Sequence of chain 1.C:
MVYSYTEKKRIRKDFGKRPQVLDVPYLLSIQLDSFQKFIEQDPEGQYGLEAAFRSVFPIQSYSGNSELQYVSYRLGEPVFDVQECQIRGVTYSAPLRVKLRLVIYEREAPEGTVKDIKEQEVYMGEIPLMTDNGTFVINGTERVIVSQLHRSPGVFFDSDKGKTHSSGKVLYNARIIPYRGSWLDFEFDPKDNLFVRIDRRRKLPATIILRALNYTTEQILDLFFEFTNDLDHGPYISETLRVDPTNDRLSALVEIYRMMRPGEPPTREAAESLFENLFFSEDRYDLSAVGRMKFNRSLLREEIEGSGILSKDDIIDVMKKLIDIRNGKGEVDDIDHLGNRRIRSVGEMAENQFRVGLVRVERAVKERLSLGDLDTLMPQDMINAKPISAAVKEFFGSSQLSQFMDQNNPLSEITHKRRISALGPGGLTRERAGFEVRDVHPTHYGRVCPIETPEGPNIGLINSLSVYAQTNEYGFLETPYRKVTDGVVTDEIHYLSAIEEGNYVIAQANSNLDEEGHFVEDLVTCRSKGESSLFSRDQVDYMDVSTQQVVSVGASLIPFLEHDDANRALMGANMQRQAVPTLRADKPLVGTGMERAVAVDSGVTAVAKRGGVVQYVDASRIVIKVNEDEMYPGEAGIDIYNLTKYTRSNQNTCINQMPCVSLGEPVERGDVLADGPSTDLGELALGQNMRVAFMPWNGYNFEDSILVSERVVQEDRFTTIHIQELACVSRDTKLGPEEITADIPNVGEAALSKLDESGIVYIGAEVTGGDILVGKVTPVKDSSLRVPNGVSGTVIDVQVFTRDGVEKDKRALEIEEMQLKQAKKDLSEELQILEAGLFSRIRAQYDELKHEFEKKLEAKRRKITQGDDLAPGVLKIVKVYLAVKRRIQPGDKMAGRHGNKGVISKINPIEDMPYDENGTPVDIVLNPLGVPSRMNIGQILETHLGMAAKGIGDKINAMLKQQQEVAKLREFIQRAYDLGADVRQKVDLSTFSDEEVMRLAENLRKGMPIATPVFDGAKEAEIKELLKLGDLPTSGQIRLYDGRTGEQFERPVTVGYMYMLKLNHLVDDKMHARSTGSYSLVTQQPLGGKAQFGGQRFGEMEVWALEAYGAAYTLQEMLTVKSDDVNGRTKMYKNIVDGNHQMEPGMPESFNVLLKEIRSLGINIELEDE

Binding-site contacts:
Ligand atom OP1 contacts residue ARG540 of chain 1.C at 3.3 Å (salt-bridge).
Ligand atom O2' contacts residue ASP464 of chain 1.D at 2.2 Å (salt-bridge).
Ligand atom C8 contacts residue X0O1 of chain 1.L at 4.0 Å.
Ligand atom O2' contacts residue GLN510 of chain 1.C at 3.7 Å.
Ligand atom O5' contacts residue X0O1 of chain 1.L at 3.5 Å (h-bond).
Ligand atom OP2 contacts residue ARG540 of chain 1.C at 3.2 Å (salt-bridge).
Ligand atom P contacts residue ARG540 of chain 1.C at 3.7 Å.
Ligand atom O3' contacts residue GLN513 of chain 1.C at 3.6 Å.
Ligand atom P contacts residue GLN688 of chain 1.C at 4.0 Å.
Ligand atom O6 contacts residue X0O1 of chain 1.L at 3.3 Å (h-bond).
Ligand atom C3' contacts residue X0O1 of chain 1.L at 3.3 Å.
Ligand atom OP1 contacts residue GLN510 of chain 1.C at 3.5 Å (h-bond).
Ligand atom N1 contacts residue X0O1 of chain 1.L at 3.9 Å.
Ligand atom O2' contacts residue HIS1237 of chain 1.C at 3.9 Å.
Ligand atom O5' contacts residue ARG540 of chain 1.C at 3.9 Å.
Ligand atom C4' contacts residue ASP464 of chain 1.D at 3.5 Å.
Ligand atom OP1 contacts residue LYS1065 of chain 1.C at 2.9 Å (salt-bridge).
Ligand atom C4' contacts residue GLY463 of chain 1.D at 4.0 Å.
Ligand atom C5' contacts residue HIS1237 of chain 1.C at 3.8 Å.
Ligand atom C5 contacts residue X0O1 of chain 1.L at 3.8 Å.
Ligand atom OP2 contacts residue ARG540 of chain 1.C at 3.6 Å.
Ligand atom OP1 contacts residue X0O1 of chain 1.L at 3.9 Å.
Ligand atom O2' contacts residue ARG425 of chain 1.D at 3.7 Å.
Ligand atom O3' contacts residue GLN510 of chain 1.C at 3.8 Å.
Ligand atom C5' contacts residue X0O1 of chain 1.L at 3.7 Å.
Ligand atom O4' contacts residue HIS1237 of chain 1.C at 3.8 Å.
Ligand atom C6 contacts residue X0O1 of chain 1.L at 3.6 Å.
Ligand atom OP1 contacts residue GLN513 of chain 1.C at 4.0 Å.
Ligand atom C3' contacts residue ASP464 of chain 1.D at 3.2 Å.
Ligand atom C2' contacts residue X0O1 of chain 1.L at 3.3 Å.
Ligand atom O3' contacts residue GLN688 of chain 1.C at 3.5 Å (h-bond).
Ligand atom C2' contacts residue ASP464 of chain 1.D at 3.2 Å.
Ligand atom OP1 contacts residue LYS1073 of chain 1.C at 2.8 Å (salt-bridge).
Ligand atom OP1 contacts residue GLN688 of chain 1.C at 3.4 Å (h-bond).
Ligand atom C4' contacts residue HIS1237 of chain 1.C at 3.6 Å.
Ligand atom P contacts residue LYS1065 of chain 1.C at 3.8 Å.
Ligand atom N7 contacts residue X0O1 of chain 1.L at 3.6 Å.
Ligand atom C5' contacts residue GLN688 of chain 1.C at 4.0 Å.
Ligand atom O2' contacts residue GLN513 of chain 1.C at 3.5 Å.
Ligand atom O3' contacts residue LYS1065 of chain 1.C at 3.5 Å (salt-bridge).

Sequence of chain 1.D:
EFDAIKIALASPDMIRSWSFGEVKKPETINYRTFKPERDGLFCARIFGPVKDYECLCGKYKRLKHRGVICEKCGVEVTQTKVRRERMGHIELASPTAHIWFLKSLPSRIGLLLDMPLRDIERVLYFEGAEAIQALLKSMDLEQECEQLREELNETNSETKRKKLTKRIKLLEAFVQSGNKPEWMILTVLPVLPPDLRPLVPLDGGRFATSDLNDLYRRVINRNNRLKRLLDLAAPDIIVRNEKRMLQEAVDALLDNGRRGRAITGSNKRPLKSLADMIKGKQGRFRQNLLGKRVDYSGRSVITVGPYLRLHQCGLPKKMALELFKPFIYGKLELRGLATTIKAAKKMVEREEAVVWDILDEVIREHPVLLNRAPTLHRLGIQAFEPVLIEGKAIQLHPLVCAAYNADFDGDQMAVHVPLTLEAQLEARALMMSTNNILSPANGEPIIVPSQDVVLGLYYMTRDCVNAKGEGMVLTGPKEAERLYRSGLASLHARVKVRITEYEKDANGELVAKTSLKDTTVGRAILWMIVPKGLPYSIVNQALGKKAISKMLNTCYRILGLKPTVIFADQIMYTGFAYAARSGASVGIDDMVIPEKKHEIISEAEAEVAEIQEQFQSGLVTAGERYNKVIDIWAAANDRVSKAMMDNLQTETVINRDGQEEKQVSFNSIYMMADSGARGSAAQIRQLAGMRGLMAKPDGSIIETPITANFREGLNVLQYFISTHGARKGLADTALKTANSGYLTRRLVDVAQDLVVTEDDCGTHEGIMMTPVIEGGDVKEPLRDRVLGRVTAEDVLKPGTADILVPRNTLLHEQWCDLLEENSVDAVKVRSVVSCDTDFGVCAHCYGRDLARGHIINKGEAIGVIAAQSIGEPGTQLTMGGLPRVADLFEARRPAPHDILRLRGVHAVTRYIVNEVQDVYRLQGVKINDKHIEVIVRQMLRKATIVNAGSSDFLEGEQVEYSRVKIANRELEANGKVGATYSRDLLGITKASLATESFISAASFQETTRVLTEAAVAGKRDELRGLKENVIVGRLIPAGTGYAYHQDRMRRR

A small-molecule ligand and the protein it binds are described below.
Small molecule (SMILES): Nc1ccn([C@@H]2O[C@H](CO[P](=O)(O)O[C@H]3[C@@H](O)[C@H](n4ccc(=O)[nH]c4=O)O[C@@H]3CO[P](=O)(O)O[C@H]3[C@@H](O)[C@H](n4cnc5c(N)ncnc54)O[C@@H]3CO)[C@@H](O[P](=O)(O)OC[C@H]3O[C@@H](n4cnc5c(=O)nc(N)[nH]c54)[C@H](O)[C@@H]3O[P](=O)(O)OC[C@H]3O[C@@H](n4cnc5c(N)ncnc54)[C@H](O)[C@@H]3O[P](=O)(O)OC[C@H]3O[C@@H](n4cnc5c(=O)nc(N)[nH]c54)[C@H](O)[C@@H]3O[P](=O)(O)OC[C@H]3O[C@@H](n4cnc5c(N)ncnc54)[C@H](O)[C@@H]3O[P](=O)(O)OC[C@H]3O[C@@H](n4cnc5c(=O)nc(N)[nH]c54)[C@H](O)[C@@H]3O[P](=O)(O)OC[C@@H]3C[C@@H](O)[C@H](n4cnc5c(=O)nc(N)[nH]c54)O3)[C@H]2O)c(=O)n1